Binding-site contacts:
Ligand atom O3 contacts residue LCN1 of chain 1.NB at 0.3 Å (h-bond).
Ligand atom O4 contacts residue UDP1 of chain 1.MB at 3.7 Å.
Ligand atom C4 contacts residue PHE677 of chain 1.H at 3.8 Å (hydrophobic).
Ligand atom O3 contacts residue GLU675 of chain 1.H at 2.5 Å (salt-bridge).
Ligand atom C3 contacts residue LCN1 of chain 1.NB at 0.4 Å.
Ligand atom O2 contacts residue LCN1 of chain 1.NB at 0.6 Å (h-bond).
Ligand atom O4 contacts residue GLY678 of chain 1.H at 3.5 Å (h-bond).
Ligand atom O4 contacts residue PHE677 of chain 1.H at 3.1 Å.
Ligand atom O5 contacts residue LCN1 of chain 1.NB at 1.0 Å.
Ligand atom O2 contacts residue UDP1 of chain 1.MB at 3.3 Å (h-bond).
Ligand atom C5 contacts residue LCN1 of chain 1.NB at 0.9 Å.
Ligand atom O3 contacts residue GLY678 of chain 1.H at 3.2 Å (h-bond).
Ligand atom C6 contacts residue HIS438 of chain 1.H at 2.8 Å.
Ligand atom C3 contacts residue UDP1 of chain 1.MB at 3.4 Å.
Ligand atom O2 contacts residue GLU675 of chain 1.H at 3.4 Å (salt-bridge).
Ligand atom C2 contacts residue GLU675 of chain 1.H at 3.6 Å.
Ligand atom O5 contacts residue UDP1 of chain 1.MB at 3.9 Å.
Ligand atom C6 contacts residue LCN1 of chain 1.NB at 1.2 Å.
Ligand atom O3 contacts residue PHE677 of chain 1.H at 2.6 Å (h-bond).
Ligand atom O2 contacts residue HIS438 of chain 1.H at 3.8 Å.
Ligand atom O5 contacts residue HIS438 of chain 1.H at 2.6 Å (h-bond).
Ligand atom C3 contacts residue PHE677 of chain 1.H at 3.8 Å (hydrophobic).
Ligand atom C2 contacts residue LCN1 of chain 1.NB at 0.6 Å.
Ligand atom O2 contacts residue ALA439 of chain 1.H at 3.9 Å.
Ligand atom C1 contacts residue HIS438 of chain 1.H at 3.3 Å.
Ligand atom C2 contacts residue UDP1 of chain 1.MB at 3.1 Å.
Ligand atom C3 contacts residue GLU675 of chain 1.H at 3.1 Å.
Ligand atom C4 contacts residue LCN1 of chain 1.NB at 0.8 Å.
Ligand atom O3 contacts residue ALA676 of chain 1.H at 3.2 Å (h-bond).
Ligand atom O6 contacts residue LCN1 of chain 1.NB at 0.6 Å.
Ligand atom O2 contacts residue ALA676 of chain 1.H at 3.9 Å.
Ligand atom C1 contacts residue UDP1 of chain 1.MB at 3.1 Å.
Ligand atom C3 contacts residue GLY678 of chain 1.H at 4.0 Å.
Ligand atom C5 contacts residue HIS438 of chain 1.H at 3.3 Å.
Ligand atom O6 contacts residue HIS438 of chain 1.H at 3.3 Å (h-bond).
Ligand atom C4 contacts residue HIS438 of chain 1.H at 3.3 Å.
Ligand atom C2 contacts residue HIS438 of chain 1.H at 3.4 Å.
Ligand atom C1 contacts residue LCN1 of chain 1.NB at 0.8 Å.
Ligand atom O4 contacts residue LCN1 of chain 1.NB at 0.8 Å.
Ligand atom C3 contacts residue HIS438 of chain 1.H at 3.8 Å.

Sequence of chain 1.H:
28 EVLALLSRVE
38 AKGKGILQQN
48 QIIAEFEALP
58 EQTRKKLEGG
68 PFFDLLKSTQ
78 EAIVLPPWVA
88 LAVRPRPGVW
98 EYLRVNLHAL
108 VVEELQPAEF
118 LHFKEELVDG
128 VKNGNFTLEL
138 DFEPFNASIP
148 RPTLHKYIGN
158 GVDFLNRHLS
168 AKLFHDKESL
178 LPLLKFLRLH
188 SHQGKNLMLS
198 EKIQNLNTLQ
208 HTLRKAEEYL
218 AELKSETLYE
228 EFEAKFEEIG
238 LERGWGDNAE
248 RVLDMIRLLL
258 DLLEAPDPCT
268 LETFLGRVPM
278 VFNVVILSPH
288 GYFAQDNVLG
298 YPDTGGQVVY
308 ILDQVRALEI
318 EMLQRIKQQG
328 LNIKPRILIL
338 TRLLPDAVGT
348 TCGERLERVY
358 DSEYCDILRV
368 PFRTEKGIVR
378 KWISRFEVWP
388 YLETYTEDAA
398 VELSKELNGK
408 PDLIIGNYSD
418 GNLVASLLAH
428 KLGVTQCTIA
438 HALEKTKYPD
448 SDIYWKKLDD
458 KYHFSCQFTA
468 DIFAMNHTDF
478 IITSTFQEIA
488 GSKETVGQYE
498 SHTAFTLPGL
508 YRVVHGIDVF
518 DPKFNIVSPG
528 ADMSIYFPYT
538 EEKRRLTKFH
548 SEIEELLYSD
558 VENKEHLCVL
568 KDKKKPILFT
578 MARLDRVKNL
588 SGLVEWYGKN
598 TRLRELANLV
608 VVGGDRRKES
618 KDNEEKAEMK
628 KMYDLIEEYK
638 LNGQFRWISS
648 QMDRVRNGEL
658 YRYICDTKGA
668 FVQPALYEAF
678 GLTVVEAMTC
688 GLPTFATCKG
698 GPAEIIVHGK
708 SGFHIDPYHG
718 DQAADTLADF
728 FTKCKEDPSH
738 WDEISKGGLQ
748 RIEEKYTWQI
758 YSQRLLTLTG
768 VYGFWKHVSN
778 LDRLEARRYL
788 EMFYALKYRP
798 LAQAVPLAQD

The small molecule below binds the protein below.
Small molecule (SMILES): O=C1CO[C@H](CO)[C@@H](O)[C@@H]1O